A small-molecule ligand and the protein it binds are described below.
Small molecule (SMILES): Nc1ccn([C@H]2C[C@H](O)[C@@H](CO[P](=O)(O)O[C@H]3C[C@H](n4cnc5c(N)ncnc54)O[C@@H]3CO[P](=O)(O)O[C@H]3C[C@H](n4cnc5c(=O)nc(N)[nH]c54)O[C@@H]3COP(=O)(O)O)O2)c(=O)n1

Sequence of chain 1.C:
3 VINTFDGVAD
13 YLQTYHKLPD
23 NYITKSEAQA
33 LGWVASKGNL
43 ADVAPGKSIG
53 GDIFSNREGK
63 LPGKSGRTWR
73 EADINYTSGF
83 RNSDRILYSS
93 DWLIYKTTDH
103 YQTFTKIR

Binding-site contacts:
Ligand atom C6 contacts residue ARG59 of chain 1.C at 3.3 Å.
Ligand atom C4 contacts residue ARG59 of chain 1.C at 3.5 Å.
Ligand atom C2 contacts residue HIS102 of chain 1.C at 3.4 Å.
Ligand atom C4' contacts residue GLU73 of chain 1.C at 3.5 Å.
Ligand atom N1 contacts residue GLU60 of chain 1.C at 2.8 Å (salt-bridge).
Ligand atom O5' contacts residue ARG87 of chain 1.C at 3.5 Å (salt-bridge).
Ligand atom OP1 contacts residue ARG83 of chain 1.C at 3.3 Å (salt-bridge).
Ligand atom O6 contacts residue GLU60 of chain 1.C at 3.4 Å (salt-bridge).
Ligand atom C5' contacts residue HIS102 of chain 1.C at 3.5 Å.
Ligand atom OP1 contacts residue ARG87 of chain 1.C at 2.9 Å (salt-bridge).
Ligand atom C2 contacts residue GLU60 of chain 1.C at 3.1 Å.
Ligand atom N1 contacts residue HIS102 of chain 1.C at 3.4 Å (h-bond).
Ligand atom O3' contacts residue SER38 of chain 1.C at 3.4 Å (h-bond).
Ligand atom C8 contacts residue ASN84 of chain 1.C at 3.1 Å.
Ligand atom O5' contacts residue HIS102 of chain 1.C at 2.8 Å (h-bond).
Ligand atom O4' contacts residue HIS102 of chain 1.C at 3.3 Å (h-bond).
Ligand atom C5 contacts residue HIS102 of chain 1.C at 3.4 Å.
Ligand atom N2 contacts residue GLU60 of chain 1.C at 2.5 Å (salt-bridge).
Ligand atom C4 contacts residue PHE56 of chain 1.C at 3.5 Å (hydrophobic).
Ligand atom N6 contacts residue HIS102 of chain 1.C at 3.5 Å.
Ligand atom O6 contacts residue ARG59 of chain 1.C at 2.9 Å (salt-bridge).
Ligand atom C6 contacts residue HIS102 of chain 1.C at 3.5 Å.
Ligand atom C5 contacts residue ARG59 of chain 1.C at 3.3 Å.
Ligand atom OP2 contacts residue ARG83 of chain 1.C at 3.0 Å (salt-bridge).
Ligand atom OP2 contacts residue LYS27 of chain 1.C at 2.7 Å (salt-bridge).
Ligand atom N1 contacts residue PHE56 of chain 1.C at 3.5 Å.
Ligand atom C5' contacts residue GLU73 of chain 1.C at 3.3 Å.
Ligand atom N7 contacts residue SER57 of chain 1.C at 3.0 Å (h-bond).
Ligand atom O6 contacts residue ASN58 of chain 1.C at 2.9 Å (h-bond).
Ligand atom N3 contacts residue HIS102 of chain 1.C at 3.4 Å.
Ligand atom O4' contacts residue TYR103 of chain 1.C at 3.4 Å (h-bond).
Ligand atom O6 contacts residue SER57 of chain 1.C at 3.3 Å.
Ligand atom C4 contacts residue HIS102 of chain 1.C at 3.4 Å.
Ligand atom OP2 contacts residue ARG83 of chain 1.C at 2.8 Å (salt-bridge).
Ligand atom OP1 contacts residue LYS27 of chain 1.C at 2.7 Å (salt-bridge).
Ligand atom C8 contacts residue SER85 of chain 1.C at 3.5 Å.
Ligand atom OP1 contacts residue ARG83 of chain 1.C at 3.0 Å (salt-bridge).
Ligand atom O4' contacts residue ARG87 of chain 1.C at 3.2 Å (salt-bridge).
Ligand atom N7 contacts residue SER85 of chain 1.C at 2.9 Å (h-bond).
Ligand atom OP1 contacts residue TYR103 of chain 1.C at 2.6 Å (h-bond).